Sequence of chain 1.B:
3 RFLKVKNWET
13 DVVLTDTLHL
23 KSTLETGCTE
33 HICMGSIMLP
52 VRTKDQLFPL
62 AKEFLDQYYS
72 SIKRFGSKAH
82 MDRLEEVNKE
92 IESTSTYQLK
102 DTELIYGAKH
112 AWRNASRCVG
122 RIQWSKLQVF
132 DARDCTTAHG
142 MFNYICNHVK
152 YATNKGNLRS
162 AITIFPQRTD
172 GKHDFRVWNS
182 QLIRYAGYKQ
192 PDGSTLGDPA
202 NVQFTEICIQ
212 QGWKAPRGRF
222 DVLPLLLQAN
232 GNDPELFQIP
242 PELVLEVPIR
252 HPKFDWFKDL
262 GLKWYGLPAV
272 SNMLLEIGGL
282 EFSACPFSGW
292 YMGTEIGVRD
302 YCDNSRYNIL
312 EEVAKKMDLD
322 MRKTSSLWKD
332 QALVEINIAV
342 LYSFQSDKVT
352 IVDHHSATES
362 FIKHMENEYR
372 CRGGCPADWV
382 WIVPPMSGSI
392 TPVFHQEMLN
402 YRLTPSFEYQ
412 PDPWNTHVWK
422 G

Binding-site contacts:
Ligand atom NE contacts residue PRO269 of chain 1.B at 4.0 Å.
Ligand atom C contacts residue TYR292 of chain 1.B at 3.5 Å (hydrophobic).
Ligand atom OH contacts residue GLY290 of chain 1.B at 3.2 Å (h-bond).
Ligand atom N contacts residue GLU296 of chain 1.B at 2.7 Å (salt-bridge).
Ligand atom CG contacts residue HEM1 of chain 1.H at 3.8 Å.
Ligand atom CD contacts residue VAL271 of chain 1.B at 3.6 Å (hydrophobic).
Ligand atom NH1 contacts residue PRO269 of chain 1.B at 3.9 Å.
Ligand atom N contacts residue HEM1 of chain 1.H at 2.9 Å (h-bond).
Ligand atom OA2 contacts residue ASP301 of chain 1.B at 2.6 Å (salt-bridge).
Ligand atom OA1 contacts residue GLN182 of chain 1.B at 2.9 Å (h-bond).
Ligand atom CZ contacts residue GLU296 of chain 1.B at 3.7 Å.
Ligand atom CA contacts residue HEM1 of chain 1.H at 3.9 Å.
Ligand atom NH1 contacts residue GLU296 of chain 1.B at 2.9 Å (salt-bridge).
Ligand atom CG contacts residue GLU296 of chain 1.B at 3.4 Å.
Ligand atom NH2 contacts residue PRO269 of chain 1.B at 4.0 Å.
Ligand atom NH1 contacts residue HEM1 of chain 1.H at 3.6 Å.
Ligand atom NH1 contacts residue TRP291 of chain 1.B at 3.0 Å (h-bond).
Ligand atom CG contacts residue VAL271 of chain 1.B at 3.9 Å (hydrophobic).
Ligand atom NE contacts residue GLU296 of chain 1.B at 2.9 Å (salt-bridge).
Ligand atom OA2 contacts residue GLU296 of chain 1.B at 3.5 Å.
Ligand atom CZ contacts residue HEM1 of chain 1.H at 4.0 Å.
Ligand atom OH contacts residue TRP291 of chain 1.B at 3.5 Å (h-bond).
Ligand atom C contacts residue GLN182 of chain 1.B at 3.6 Å.
Ligand atom OH contacts residue HEM1 of chain 1.H at 3.5 Å.
Ligand atom CA contacts residue GLN182 of chain 1.B at 3.6 Å.
Ligand atom CB contacts residue GLN182 of chain 1.B at 3.7 Å.
Ligand atom C1 contacts residue HEM1 of chain 1.H at 3.5 Å.
Ligand atom OA1 contacts residue TYR292 of chain 1.B at 2.7 Å (h-bond).
Ligand atom C1 contacts residue PHE288 of chain 1.B at 4.0 Å (hydrophobic).
Ligand atom CB contacts residue GLU296 of chain 1.B at 3.1 Å.
Ligand atom C contacts residue ASP301 of chain 1.B at 3.5 Å.
Ligand atom OA1 contacts residue TYR266 of chain 1.B at 3.5 Å (h-bond).
Ligand atom CZ contacts residue PRO269 of chain 1.B at 3.9 Å (hydrophobic).
Ligand atom OA1 contacts residue ASP301 of chain 1.B at 3.6 Å (salt-bridge).
Ligand atom OA2 contacts residue TYR292 of chain 1.B at 3.4 Å.
Ligand atom CA contacts residue GLU296 of chain 1.B at 3.4 Å.
Ligand atom OH contacts residue PRO269 of chain 1.B at 3.7 Å.
Ligand atom CD contacts residue GLU296 of chain 1.B at 3.7 Å.
Ligand atom NH2 contacts residue HEM1 of chain 1.H at 3.9 Å.
Ligand atom C contacts residue GLU296 of chain 1.B at 4.0 Å.

This protein binds this small molecule.
Small molecule (SMILES): [H]/N=C(/NCCC[C@H](N)C(=O)O)N(C)O